Sequence of chain 1.E:
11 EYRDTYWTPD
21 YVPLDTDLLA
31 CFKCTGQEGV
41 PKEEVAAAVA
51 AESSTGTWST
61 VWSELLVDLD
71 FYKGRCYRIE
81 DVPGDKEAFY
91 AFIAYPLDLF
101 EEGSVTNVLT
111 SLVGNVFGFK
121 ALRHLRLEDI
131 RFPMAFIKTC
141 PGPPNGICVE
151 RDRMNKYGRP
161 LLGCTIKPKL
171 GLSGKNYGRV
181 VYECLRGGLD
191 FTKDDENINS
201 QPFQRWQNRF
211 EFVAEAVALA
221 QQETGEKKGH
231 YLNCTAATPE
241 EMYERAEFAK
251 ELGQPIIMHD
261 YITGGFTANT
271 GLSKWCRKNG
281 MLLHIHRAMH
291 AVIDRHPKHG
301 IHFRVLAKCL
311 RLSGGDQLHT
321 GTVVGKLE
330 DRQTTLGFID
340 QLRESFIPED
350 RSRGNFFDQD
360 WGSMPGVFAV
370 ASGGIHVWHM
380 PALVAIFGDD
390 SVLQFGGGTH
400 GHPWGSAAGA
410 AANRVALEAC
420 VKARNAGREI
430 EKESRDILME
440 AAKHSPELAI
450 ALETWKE

This protein binds this small molecule.
Small molecule (SMILES): O=C(O)[C@@](O)(COP(=O)(O)O)[C@H](O)[C@H](O)COP(=O)(O)O

Sequence of chain 1.K:
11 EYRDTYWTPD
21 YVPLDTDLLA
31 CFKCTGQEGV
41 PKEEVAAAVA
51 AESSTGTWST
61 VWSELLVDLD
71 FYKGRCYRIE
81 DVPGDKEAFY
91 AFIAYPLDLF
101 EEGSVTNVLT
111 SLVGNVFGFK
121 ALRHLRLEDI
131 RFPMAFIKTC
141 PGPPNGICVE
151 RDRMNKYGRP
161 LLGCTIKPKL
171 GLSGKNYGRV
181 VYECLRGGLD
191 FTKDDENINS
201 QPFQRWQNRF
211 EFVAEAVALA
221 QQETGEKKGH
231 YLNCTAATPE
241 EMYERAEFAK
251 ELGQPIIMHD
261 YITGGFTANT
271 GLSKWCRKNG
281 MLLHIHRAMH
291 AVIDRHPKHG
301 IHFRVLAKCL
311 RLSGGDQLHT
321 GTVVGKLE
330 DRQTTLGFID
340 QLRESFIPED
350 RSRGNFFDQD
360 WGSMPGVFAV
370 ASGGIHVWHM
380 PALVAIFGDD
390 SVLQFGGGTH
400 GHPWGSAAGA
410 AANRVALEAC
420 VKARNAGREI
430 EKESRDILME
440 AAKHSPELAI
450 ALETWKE

Binding-site contacts:
Ligand atom O2P contacts residue GLY396 of chain 1.K at 3.4 Å (h-bond).
Ligand atom O4P contacts residue PHE394 of chain 1.K at 3.9 Å.
Ligand atom O3 contacts residue GLY397 of chain 1.K at 3.9 Å.
Ligand atom O2 contacts residue SER59 of chain 1.E at 3.1 Å (h-bond).
Ligand atom C1 contacts residue SER59 of chain 1.E at 4.1 Å.
Ligand atom O5P contacts residue GLY395 of chain 1.K at 1.1 Å (h-bond).
Ligand atom O3P contacts residue TRP454 of chain 1.K at 3.1 Å (h-bond).
Ligand atom O5 contacts residue GLY373 of chain 1.K at 3.2 Å (h-bond).
Ligand atom O3 contacts residue GLY396 of chain 1.K at 2.9 Å (h-bond).
Ligand atom P2 contacts residue GLY396 of chain 1.K at 3.2 Å.
Ligand atom O1P contacts residue GLY400 of chain 1.K at 3.3 Å.
Ligand atom O1P contacts residue SER59 of chain 1.E at 3.2 Å (h-bond).
Ligand atom O1 contacts residue SER59 of chain 1.E at 3.6 Å.
Ligand atom C3 contacts residue GLY396 of chain 1.K at 4.2 Å.
Ligand atom O5 contacts residue GLY395 of chain 1.K at 3.5 Å (h-bond).
Ligand atom O5P contacts residue PHE394 of chain 1.K at 2.4 Å.
Ligand atom C1 contacts residue GLY396 of chain 1.K at 3.9 Å.
Ligand atom O5P contacts residue GLY397 of chain 1.K at 4.2 Å.
Ligand atom P1 contacts residue TRP454 of chain 1.K at 3.3 Å.
Ligand atom P1 contacts residue SER59 of chain 1.E at 3.9 Å.
Ligand atom O6P contacts residue LYS167 of chain 1.K at 3.3 Å.
Ligand atom O3 contacts residue GLY373 of chain 1.K at 3.9 Å.
Ligand atom O1P contacts residue GLY396 of chain 1.K at 2.8 Å (h-bond).
Ligand atom O2P contacts residue TRP454 of chain 1.K at 2.4 Å (h-bond).
Ligand atom C3 contacts residue GLY373 of chain 1.K at 3.7 Å.
Ligand atom C2 contacts residue SER59 of chain 1.E at 4.2 Å.
Ligand atom O4P contacts residue GLY395 of chain 1.K at 2.9 Å.
Ligand atom O5 contacts residue GLY396 of chain 1.K at 3.8 Å.
Ligand atom P2 contacts residue PHE394 of chain 1.K at 3.7 Å.
Ligand atom O6P contacts residue GLY396 of chain 1.K at 3.2 Å (h-bond).
Ligand atom O5 contacts residue GLY372 of chain 1.K at 4.1 Å.
Ligand atom C5 contacts residue GLY373 of chain 1.K at 3.8 Å.
Ligand atom O1P contacts residue TRP454 of chain 1.K at 4.3 Å.
Ligand atom O2P contacts residue GLY397 of chain 1.K at 4.3 Å.
Ligand atom O5P contacts residue GLY396 of chain 1.K at 2.4 Å (h-bond).
Ligand atom O3P contacts residue THR60 of chain 1.E at 4.1 Å.
Ligand atom O3 contacts residue GLY395 of chain 1.K at 4.0 Å.
Ligand atom P2 contacts residue GLY395 of chain 1.K at 2.3 Å.
Ligand atom P1 contacts residue GLY396 of chain 1.K at 3.6 Å.
Ligand atom O6P contacts residue GLY395 of chain 1.K at 2.6 Å.